A small-molecule ligand and the protein it binds are described below.
Small molecule (SMILES): OC[C@H]1O[C@H](Oc2c[nH]c3ccc(Br)c(Cl)c23)[C@@H](O)[C@@H](O)[C@@H]1O

Sequence of chain 4.A:
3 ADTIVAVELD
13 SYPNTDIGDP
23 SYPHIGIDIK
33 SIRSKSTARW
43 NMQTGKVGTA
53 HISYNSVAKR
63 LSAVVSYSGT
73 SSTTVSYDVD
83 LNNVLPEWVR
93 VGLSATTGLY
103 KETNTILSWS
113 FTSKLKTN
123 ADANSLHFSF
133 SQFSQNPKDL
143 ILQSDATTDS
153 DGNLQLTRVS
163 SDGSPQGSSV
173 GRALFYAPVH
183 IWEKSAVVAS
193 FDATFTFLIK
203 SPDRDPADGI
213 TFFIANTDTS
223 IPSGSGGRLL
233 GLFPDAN

Binding-site contacts:
Ligand atom C6 contacts residue ALA209 of chain 4.A at 3.6 Å (hydrophobic).
Ligand atom O4 contacts residue ASP210 of chain 4.A at 2.6 Å (salt-bridge).
Ligand atom C5 contacts residue LEU101 of chain 4.A at 4.2 Å (hydrophobic).
Ligand atom C1 contacts residue LEU101 of chain 4.A at 4.0 Å (hydrophobic).
Ligand atom O6 contacts residue ALA209 of chain 4.A at 3.2 Å.
Ligand atom C6 contacts residue ASP210 of chain 4.A at 3.6 Å.
Ligand atom C8 contacts residue LEU101 of chain 4.A at 3.8 Å (hydrophobic).
Ligand atom C12 contacts residue LEU101 of chain 4.A at 3.7 Å (hydrophobic).
Ligand atom O6 contacts residue LEU101 of chain 4.A at 3.2 Å (h-bond).
Ligand atom C14 contacts residue LEU101 of chain 4.A at 3.9 Å (hydrophobic).
Ligand atom O4 contacts residue ARG230 of chain 4.A at 3.4 Å.
Ligand atom C4 contacts residue ASN16 of chain 4.A at 3.9 Å.
Ligand atom C3 contacts residue ARG230 of chain 4.A at 3.9 Å.
Ligand atom C6 contacts residue LEU101 of chain 4.A at 4.1 Å (hydrophobic).
Ligand atom O2 contacts residue LEU101 of chain 4.A at 3.6 Å (h-bond).
Ligand atom C6 contacts residue TYR102 of chain 4.A at 3.7 Å (hydrophobic).
Ligand atom O6 contacts residue TYR102 of chain 4.A at 3.0 Å (h-bond).
Ligand atom N1 contacts residue TYR102 of chain 4.A at 3.6 Å.
Ligand atom N1 contacts residue TYR14 of chain 4.A at 3.2 Å (h-bond).
Ligand atom C13 contacts residue LEU101 of chain 4.A at 4.0 Å (hydrophobic).
Ligand atom O6 contacts residue ASP210 of chain 4.A at 2.8 Å (salt-bridge).
Ligand atom C9 contacts residue LEU101 of chain 4.A at 3.7 Å (hydrophobic).
Ligand atom C6 contacts residue TYR14 of chain 4.A at 3.7 Å (hydrophobic).
Ligand atom C4 contacts residue ASP210 of chain 4.A at 3.3 Å.
Ligand atom C5 contacts residue TYR14 of chain 4.A at 3.9 Å (hydrophobic).
Ligand atom C10 contacts residue LEU101 of chain 4.A at 4.0 Å (hydrophobic).
Ligand atom O3 contacts residue ARG230 of chain 4.A at 2.9 Å (salt-bridge).
Ligand atom C11 contacts residue TYR14 of chain 4.A at 3.1 Å (hydrophobic).
Ligand atom O4 contacts residue TYR14 of chain 4.A at 3.9 Å.
Ligand atom C5 contacts residue ASP210 of chain 4.A at 4.0 Å.
Ligand atom C4 contacts residue ARG230 of chain 4.A at 3.8 Å.
Ligand atom O3 contacts residue GLY229 of chain 4.A at 3.4 Å.
Ligand atom O6 contacts residue GLY100 of chain 4.A at 3.3 Å.
Ligand atom C3 contacts residue ASN16 of chain 4.A at 4.0 Å.
Ligand atom C4 contacts residue GLY229 of chain 4.A at 4.1 Å.
Ligand atom O2 contacts residue GLY100 of chain 4.A at 3.7 Å.
Ligand atom O4 contacts residue ASN16 of chain 4.A at 2.7 Å (h-bond).
Ligand atom O5 contacts residue LEU101 of chain 4.A at 3.3 Å (h-bond).
Ligand atom O4 contacts residue GLY229 of chain 4.A at 4.1 Å.
Ligand atom C11 contacts residue TYR102 of chain 4.A at 4.1 Å (hydrophobic).